This small molecule binds to this protein.
Small molecule (SMILES): CC(=O)N[C@@H]1[C@@H](O)[C@H](O)[C@@H](CO)O[C@H]1O

Sequence of chain 2.A:
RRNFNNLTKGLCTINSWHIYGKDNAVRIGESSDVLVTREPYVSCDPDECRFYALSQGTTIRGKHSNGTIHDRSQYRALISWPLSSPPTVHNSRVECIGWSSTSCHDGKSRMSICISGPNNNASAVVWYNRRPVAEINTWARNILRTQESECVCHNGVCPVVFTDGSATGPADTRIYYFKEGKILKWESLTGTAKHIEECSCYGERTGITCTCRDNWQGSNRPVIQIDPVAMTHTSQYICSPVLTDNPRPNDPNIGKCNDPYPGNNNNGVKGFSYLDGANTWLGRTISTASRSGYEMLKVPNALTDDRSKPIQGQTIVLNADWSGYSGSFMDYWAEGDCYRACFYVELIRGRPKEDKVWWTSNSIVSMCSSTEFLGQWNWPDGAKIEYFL

Binding-site contacts:
Ligand atom C4 contacts residue TRP362 of chain 2.A at 4.3 Å (hydrophobic).
Ligand atom O7 contacts residue ASN70 of chain 2.A at 4.0 Å.
Ligand atom C2 contacts residue TRP362 of chain 2.A at 4.1 Å (hydrophobic).
Ligand atom C4 contacts residue ASN70 of chain 2.A at 4.2 Å.
Ligand atom C3 contacts residue ASN70 of chain 2.A at 3.8 Å.
Ligand atom O5 contacts residue TRP362 of chain 2.A at 4.4 Å.
Ligand atom O4 contacts residue TRP362 of chain 2.A at 4.1 Å.
Ligand atom C7 contacts residue TRP362 of chain 2.A at 4.0 Å (hydrophobic).
Ligand atom C1 contacts residue ASN70 of chain 2.A at 1.4 Å.
Ligand atom C5 contacts residue TRP362 of chain 2.A at 4.0 Å (hydrophobic).
Ligand atom O5 contacts residue ASN70 of chain 2.A at 2.4 Å (h-bond).
Ligand atom C2 contacts residue ASN70 of chain 2.A at 2.4 Å.
Ligand atom C5 contacts residue ASN70 of chain 2.A at 3.7 Å.
Ligand atom N2 contacts residue ASN70 of chain 2.A at 2.9 Å (h-bond).
Ligand atom C3 contacts residue TRP362 of chain 2.A at 3.7 Å (hydrophobic).
Ligand atom O3 contacts residue TRP362 of chain 2.A at 4.2 Å.
Ligand atom N2 contacts residue TRP362 of chain 2.A at 3.4 Å.
Ligand atom C8 contacts residue TRP362 of chain 2.A at 3.5 Å (hydrophobic).
Ligand atom C7 contacts residue ASN70 of chain 2.A at 3.6 Å.
Ligand atom C1 contacts residue TRP362 of chain 2.A at 3.7 Å (hydrophobic).